Binding-site contacts:
Ligand atom O6 contacts residue ARG570 of chain 1.A at 3.5 Å (salt-bridge).
Ligand atom O5 contacts residue ILE293 of chain 1.A at 3.2 Å.
Ligand atom C5 contacts residue ILE293 of chain 1.A at 4.2 Å (hydrophobic).
Ligand atom O5 contacts residue ASN295 of chain 1.A at 2.4 Å (h-bond).
Ligand atom C5 contacts residue ASN295 of chain 1.A at 3.3 Å.
Ligand atom C3 contacts residue ASN295 of chain 1.A at 3.8 Å.
Ligand atom C4 contacts residue ASN295 of chain 1.A at 4.0 Å.
Ligand atom C7 contacts residue ASN295 of chain 1.A at 3.9 Å.
Ligand atom C6 contacts residue ASN295 of chain 1.A at 3.3 Å.
Ligand atom C1 contacts residue ASN295 of chain 1.A at 1.4 Å.
Ligand atom N2 contacts residue ASN295 of chain 1.A at 3.3 Å (h-bond).
Ligand atom O7 contacts residue THR324 of chain 1.A at 3.8 Å.
Ligand atom O7 contacts residue SER323 of chain 1.A at 3.0 Å (h-bond).
Ligand atom O7 contacts residue ASN295 of chain 1.A at 3.6 Å.
Ligand atom C2 contacts residue ASN295 of chain 1.A at 2.5 Å.
Ligand atom C7 contacts residue SER323 of chain 1.A at 4.2 Å.
Ligand atom C1 contacts residue ILE293 of chain 1.A at 3.9 Å (hydrophobic).

This small molecule binds to this protein.
Small molecule (SMILES): CC(=O)N[C@@H]1[C@@H](O)[C@H](O)[C@@H](CO)O[C@H]1O

Sequence of chain 1.A:
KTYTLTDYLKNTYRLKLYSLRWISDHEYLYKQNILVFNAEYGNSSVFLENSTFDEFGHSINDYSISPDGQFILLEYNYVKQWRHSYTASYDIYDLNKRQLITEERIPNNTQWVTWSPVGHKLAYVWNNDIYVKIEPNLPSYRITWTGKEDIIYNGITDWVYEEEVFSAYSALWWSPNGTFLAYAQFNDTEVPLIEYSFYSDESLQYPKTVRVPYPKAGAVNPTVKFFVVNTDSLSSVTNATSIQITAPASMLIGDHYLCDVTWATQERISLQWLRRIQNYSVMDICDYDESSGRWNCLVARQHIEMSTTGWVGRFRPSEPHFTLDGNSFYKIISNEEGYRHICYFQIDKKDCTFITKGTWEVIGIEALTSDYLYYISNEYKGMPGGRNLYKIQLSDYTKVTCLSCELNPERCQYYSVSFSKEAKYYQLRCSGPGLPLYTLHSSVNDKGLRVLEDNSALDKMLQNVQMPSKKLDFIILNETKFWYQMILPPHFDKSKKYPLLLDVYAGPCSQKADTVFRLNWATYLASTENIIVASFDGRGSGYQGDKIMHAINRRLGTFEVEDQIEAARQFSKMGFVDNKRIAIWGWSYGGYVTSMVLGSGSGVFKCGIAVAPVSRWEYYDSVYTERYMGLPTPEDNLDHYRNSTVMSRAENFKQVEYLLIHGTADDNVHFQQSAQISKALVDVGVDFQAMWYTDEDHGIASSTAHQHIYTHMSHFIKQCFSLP